Binding-site contacts:
Ligand atom CAK contacts residue TYR317 of chain 1.A at 4.2 Å (hydrophobic).
Ligand atom OAD contacts residue ASP274 of chain 1.A at 3.5 Å (salt-bridge).
Ligand atom CAI contacts residue ARG168 of chain 1.A at 3.1 Å.
Ligand atom CAN contacts residue TYR109 of chain 1.B at 3.5 Å (hydrophobic).
Ligand atom CAF contacts residue LEU161 of chain 1.A at 4.1 Å (hydrophobic).
Ligand atom CAI contacts residue TYR317 of chain 1.A at 2.7 Å (hydrophobic).
Ligand atom CAM contacts residue LEU324 of chain 1.A at 4.0 Å (hydrophobic).
Ligand atom CAO contacts residue LEU321 of chain 1.A at 4.1 Å (hydrophobic).
Ligand atom CAS contacts residue LEU165 of chain 1.A at 4.1 Å (hydrophobic).
Ligand atom CAE contacts residue LEU324 of chain 1.A at 4.0 Å (hydrophobic).
Ligand atom CAO contacts residue TYR317 of chain 1.A at 3.9 Å (hydrophobic).
Ligand atom CAG contacts residue LEU324 of chain 1.A at 3.8 Å (hydrophobic).
Ligand atom CAG contacts residue LEU161 of chain 1.A at 3.8 Å (hydrophobic).
Ligand atom CAO contacts residue HIS273 of chain 1.A at 3.3 Å.
Ligand atom CAN contacts residue TYR317 of chain 1.A at 2.9 Å (hydrophobic).
Ligand atom CAO contacts residue ASP274 of chain 1.A at 4.0 Å.
Ligand atom CAO contacts residue ARG168 of chain 1.A at 3.9 Å.
Ligand atom CAI contacts residue LEU321 of chain 1.A at 4.0 Å (hydrophobic).
Ligand atom CAK contacts residue LEU165 of chain 1.A at 3.9 Å (hydrophobic).
Ligand atom OAD contacts residue ASN270 of chain 1.A at 2.9 Å (h-bond).
Ligand atom CAT contacts residue ASP274 of chain 1.A at 4.0 Å.
Ligand atom CAT contacts residue LEU165 of chain 1.A at 4.0 Å (hydrophobic).
Ligand atom CAE contacts residue LEU161 of chain 1.A at 4.2 Å (hydrophobic).
Ligand atom OAD contacts residue ARG168 of chain 1.A at 4.2 Å.
Ligand atom CAP contacts residue LEU161 of chain 1.A at 3.9 Å (hydrophobic).
Ligand atom CAN contacts residue ARG168 of chain 1.A at 3.5 Å.
Ligand atom CAR contacts residue ASP274 of chain 1.A at 3.4 Å.
Ligand atom CAP contacts residue LEU324 of chain 1.A at 4.2 Å (hydrophobic).
Ligand atom CAN contacts residue LEU165 of chain 1.A at 4.3 Å (hydrophobic).
Ligand atom OAC contacts residue TYR109 of chain 1.B at 2.4 Å (h-bond).
Ligand atom CAN contacts residue LEU321 of chain 1.A at 4.3 Å (hydrophobic).
Ligand atom OAC contacts residue ARG168 of chain 1.A at 2.7 Å (salt-bridge).
Ligand atom OAA contacts residue ASP274 of chain 1.A at 2.6 Å (salt-bridge).
Ligand atom OAL contacts residue LEU324 of chain 1.A at 4.2 Å.
Ligand atom OAC contacts residue TYR317 of chain 1.A at 2.6 Å (h-bond).
Ligand atom CAK contacts residue TYR109 of chain 1.B at 3.8 Å (hydrophobic).
Ligand atom CAH contacts residue LEU161 of chain 1.A at 3.8 Å (hydrophobic).
Ligand atom OAD contacts residue HIS273 of chain 1.A at 2.6 Å (h-bond).
Ligand atom CAI contacts residue HIS273 of chain 1.A at 3.5 Å.
Ligand atom CAO contacts residue ASN270 of chain 1.A at 4.3 Å.

Sequence of chain 1.B:
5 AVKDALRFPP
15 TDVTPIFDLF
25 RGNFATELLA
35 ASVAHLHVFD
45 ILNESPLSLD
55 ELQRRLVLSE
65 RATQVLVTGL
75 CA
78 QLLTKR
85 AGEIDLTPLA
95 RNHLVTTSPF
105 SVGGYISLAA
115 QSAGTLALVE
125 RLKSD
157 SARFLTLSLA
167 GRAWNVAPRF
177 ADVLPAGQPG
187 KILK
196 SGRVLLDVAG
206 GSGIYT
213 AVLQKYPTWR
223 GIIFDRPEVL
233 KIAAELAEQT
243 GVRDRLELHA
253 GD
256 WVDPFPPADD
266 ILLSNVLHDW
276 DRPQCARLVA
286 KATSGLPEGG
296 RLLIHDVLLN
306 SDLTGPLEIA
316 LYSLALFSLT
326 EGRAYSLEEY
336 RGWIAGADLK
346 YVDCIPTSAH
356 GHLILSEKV

Sequence of chain 1.A:
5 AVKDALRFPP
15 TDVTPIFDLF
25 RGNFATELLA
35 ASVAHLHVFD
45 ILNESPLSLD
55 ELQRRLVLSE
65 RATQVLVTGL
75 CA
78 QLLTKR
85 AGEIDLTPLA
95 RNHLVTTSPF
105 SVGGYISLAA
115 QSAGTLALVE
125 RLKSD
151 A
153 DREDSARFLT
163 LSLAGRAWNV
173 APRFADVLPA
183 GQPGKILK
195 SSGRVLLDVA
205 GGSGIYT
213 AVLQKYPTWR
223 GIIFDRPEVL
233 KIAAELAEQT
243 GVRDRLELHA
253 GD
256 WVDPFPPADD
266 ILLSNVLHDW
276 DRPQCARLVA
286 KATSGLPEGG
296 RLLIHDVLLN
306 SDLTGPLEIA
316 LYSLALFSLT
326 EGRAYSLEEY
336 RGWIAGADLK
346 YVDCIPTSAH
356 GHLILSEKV

The small molecule below binds the protein below.
Small molecule (SMILES): O=c1cc(-c2ccc(O)cc2)oc2cc(O)cc(O)c12